Sequence of chain 1.C:
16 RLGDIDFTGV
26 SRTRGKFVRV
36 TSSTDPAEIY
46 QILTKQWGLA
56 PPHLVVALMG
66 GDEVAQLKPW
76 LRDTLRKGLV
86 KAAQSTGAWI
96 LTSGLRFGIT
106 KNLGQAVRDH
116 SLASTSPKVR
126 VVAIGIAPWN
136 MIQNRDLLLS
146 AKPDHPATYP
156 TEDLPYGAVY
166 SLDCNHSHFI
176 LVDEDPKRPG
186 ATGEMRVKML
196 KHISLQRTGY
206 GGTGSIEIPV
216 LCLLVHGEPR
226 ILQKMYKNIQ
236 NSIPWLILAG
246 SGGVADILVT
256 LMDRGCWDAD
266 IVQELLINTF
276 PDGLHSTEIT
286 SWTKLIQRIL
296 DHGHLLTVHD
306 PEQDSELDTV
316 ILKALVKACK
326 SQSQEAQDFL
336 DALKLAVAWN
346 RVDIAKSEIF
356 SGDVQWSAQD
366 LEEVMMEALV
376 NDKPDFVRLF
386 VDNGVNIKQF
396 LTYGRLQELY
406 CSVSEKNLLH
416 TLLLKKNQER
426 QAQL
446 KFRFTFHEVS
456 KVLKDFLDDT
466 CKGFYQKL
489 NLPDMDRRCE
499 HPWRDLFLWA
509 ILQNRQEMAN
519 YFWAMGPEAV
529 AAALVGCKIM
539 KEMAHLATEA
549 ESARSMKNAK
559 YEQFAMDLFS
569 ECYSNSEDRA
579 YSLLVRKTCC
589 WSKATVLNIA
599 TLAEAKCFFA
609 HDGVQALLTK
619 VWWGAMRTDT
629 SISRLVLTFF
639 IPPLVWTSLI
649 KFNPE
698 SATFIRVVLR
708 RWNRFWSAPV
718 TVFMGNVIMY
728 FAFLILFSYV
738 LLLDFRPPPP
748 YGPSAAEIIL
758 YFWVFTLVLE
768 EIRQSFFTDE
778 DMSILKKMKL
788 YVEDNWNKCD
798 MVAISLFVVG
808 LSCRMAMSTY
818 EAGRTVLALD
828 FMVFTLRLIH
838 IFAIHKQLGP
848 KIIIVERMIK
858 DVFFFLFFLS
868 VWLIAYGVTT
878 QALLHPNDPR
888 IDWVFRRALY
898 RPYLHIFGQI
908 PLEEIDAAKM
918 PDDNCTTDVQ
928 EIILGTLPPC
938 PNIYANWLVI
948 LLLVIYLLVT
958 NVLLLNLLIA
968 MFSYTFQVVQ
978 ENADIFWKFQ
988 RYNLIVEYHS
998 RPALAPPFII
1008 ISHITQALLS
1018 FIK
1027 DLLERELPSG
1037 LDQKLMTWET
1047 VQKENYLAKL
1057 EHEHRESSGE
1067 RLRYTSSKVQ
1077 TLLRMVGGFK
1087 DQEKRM

The small molecule below binds the protein below.
Small molecule (SMILES): C[C@@H]1CC[C@@]2(OC1)O[C@H]1C[C@H]3[C@@H]4CC=C5C[C@@H](OCC[C@H](CO)CO[C@@H]6O[C@H](CO)[C@@H](O[C@H]7O[C@H](CO)[C@@H](O)[C@H](O)[C@H]7O)[C@H](O)[C@H]6O)CC[C@]5(C)[C@H]4CC[C@]3(C)[C@H]1[C@@H]2C

Sequence of chain 1.D:
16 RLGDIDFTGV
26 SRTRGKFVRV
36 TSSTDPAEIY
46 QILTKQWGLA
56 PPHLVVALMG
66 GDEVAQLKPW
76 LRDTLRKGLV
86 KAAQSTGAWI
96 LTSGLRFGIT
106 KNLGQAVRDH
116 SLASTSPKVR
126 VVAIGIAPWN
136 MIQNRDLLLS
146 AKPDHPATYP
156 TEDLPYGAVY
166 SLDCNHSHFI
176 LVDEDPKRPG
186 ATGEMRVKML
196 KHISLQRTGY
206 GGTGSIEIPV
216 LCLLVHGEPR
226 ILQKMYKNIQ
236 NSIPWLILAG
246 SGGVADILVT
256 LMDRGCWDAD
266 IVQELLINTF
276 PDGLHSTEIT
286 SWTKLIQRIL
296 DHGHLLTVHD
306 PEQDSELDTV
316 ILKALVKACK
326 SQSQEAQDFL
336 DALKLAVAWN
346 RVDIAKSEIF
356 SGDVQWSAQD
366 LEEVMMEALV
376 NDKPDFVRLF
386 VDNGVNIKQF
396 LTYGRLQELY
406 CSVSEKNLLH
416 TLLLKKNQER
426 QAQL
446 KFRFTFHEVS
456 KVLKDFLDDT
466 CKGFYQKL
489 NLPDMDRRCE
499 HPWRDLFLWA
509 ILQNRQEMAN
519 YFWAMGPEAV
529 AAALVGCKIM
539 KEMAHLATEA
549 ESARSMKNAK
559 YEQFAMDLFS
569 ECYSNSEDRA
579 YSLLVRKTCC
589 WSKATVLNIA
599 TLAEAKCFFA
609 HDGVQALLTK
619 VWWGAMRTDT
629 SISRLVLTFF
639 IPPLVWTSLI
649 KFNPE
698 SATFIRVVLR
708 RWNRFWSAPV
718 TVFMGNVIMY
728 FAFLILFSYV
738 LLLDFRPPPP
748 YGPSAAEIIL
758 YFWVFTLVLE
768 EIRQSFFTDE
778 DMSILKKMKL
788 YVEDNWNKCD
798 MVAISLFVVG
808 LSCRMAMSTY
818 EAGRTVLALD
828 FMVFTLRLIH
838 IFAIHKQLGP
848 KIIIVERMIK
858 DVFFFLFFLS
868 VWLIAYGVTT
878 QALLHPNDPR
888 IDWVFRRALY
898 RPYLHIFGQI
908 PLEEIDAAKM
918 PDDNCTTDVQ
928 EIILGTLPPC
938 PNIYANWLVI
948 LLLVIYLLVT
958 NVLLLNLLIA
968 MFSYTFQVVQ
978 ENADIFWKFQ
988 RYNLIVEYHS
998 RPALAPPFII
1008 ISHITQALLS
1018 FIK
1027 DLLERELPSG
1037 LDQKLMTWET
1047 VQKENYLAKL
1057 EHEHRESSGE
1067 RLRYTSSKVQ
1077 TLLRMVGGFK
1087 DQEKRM

Binding-site contacts:
Ligand atom O8 contacts residue MET917 of chain 1.C at 2.7 Å (h-bond).
Ligand atom C2 contacts residue TYR900 of chain 1.D at 3.6 Å (hydrophobic).
Ligand atom C27 contacts residue YUV1 of chain 1.T at 3.4 Å.
Ligand atom C42 contacts residue MET917 of chain 1.C at 3.8 Å (hydrophobic).
Ligand atom O10 contacts residue ALA915 of chain 1.C at 2.8 Å (h-bond).
Ligand atom C26 contacts residue LEU948 of chain 1.C at 3.3 Å (hydrophobic).
Ligand atom C14 contacts residue YUV1 of chain 1.T at 3.6 Å.
Ligand atom C23 contacts residue TYR897 of chain 1.D at 3.9 Å (hydrophobic).
Ligand atom O8 contacts residue ALA915 of chain 1.C at 2.8 Å (h-bond).
Ligand atom C42 contacts residue ALA914 of chain 1.C at 2.7 Å (hydrophobic).
Ligand atom C32 contacts residue ASP889 of chain 1.D at 3.7 Å.
Ligand atom O8 contacts residue ALA914 of chain 1.C at 3.4 Å (h-bond).
Ligand atom C3 contacts residue VAL951 of chain 1.C at 3.8 Å (hydrophobic).
Ligand atom C12 contacts residue YUV1 of chain 1.T at 3.8 Å.
Ligand atom C11 contacts residue PHE892 of chain 1.D at 3.9 Å (hydrophobic).
Ligand atom C13 contacts residue YUV1 of chain 1.T at 3.9 Å.
Ligand atom O3 contacts residue ASP889 of chain 1.D at 3.0 Å (salt-bridge).
Ligand atom C27 contacts residue ASP889 of chain 1.D at 3.4 Å.
Ligand atom O contacts residue YUV1 of chain 1.T at 3.1 Å.
Ligand atom C10 contacts residue PHE892 of chain 1.D at 3.6 Å (hydrophobic).
Ligand atom C7 contacts residue LEU896 of chain 1.D at 3.9 Å (hydrophobic).
Ligand atom C33 contacts residue TRP890 of chain 1.D at 3.6 Å (hydrophobic).
Ligand atom C5 contacts residue LEU896 of chain 1.D at 3.8 Å (hydrophobic).
Ligand atom C18 contacts residue ILE947 of chain 1.C at 3.7 Å (hydrophobic).
Ligand atom C contacts residue LEU870 of chain 1.D at 3.9 Å (hydrophobic).
Ligand atom O13 contacts residue TRP890 of chain 1.D at 2.3 Å (h-bond).
Ligand atom C30 contacts residue ASP889 of chain 1.D at 3.8 Å.
Ligand atom C16 contacts residue TRP944 of chain 1.C at 3.0 Å (hydrophobic).
Ligand atom C15 contacts residue TRP944 of chain 1.C at 3.0 Å (hydrophobic).
Ligand atom C11 contacts residue ASP889 of chain 1.D at 3.8 Å.
Ligand atom O1 contacts residue LEU896 of chain 1.D at 3.8 Å.
Ligand atom C31 contacts residue ASP889 of chain 1.D at 3.8 Å.
Ligand atom O12 contacts residue TRP890 of chain 1.D at 3.1 Å (h-bond).
Ligand atom C11 contacts residue YUV1 of chain 1.T at 3.6 Å.
Ligand atom C42 contacts residue ALA915 of chain 1.C at 3.2 Å (hydrophobic).
Ligand atom O13 contacts residue ASP889 of chain 1.D at 2.8 Å (salt-bridge).
Ligand atom C5 contacts residue YUV1 of chain 1.T at 3.4 Å.
Ligand atom C32 contacts residue TRP890 of chain 1.D at 3.2 Å (hydrophobic).
Ligand atom C36 contacts residue ALA914 of chain 1.C at 3.8 Å (hydrophobic).
Ligand atom C29 contacts residue ASP889 of chain 1.D at 3.6 Å.